Binding-site contacts:
Ligand atom C1 contacts residue SER157 of chain 3.C at 3.9 Å.
Ligand atom C1 contacts residue ASN154 of chain 3.C at 1.4 Å.
Ligand atom O5 contacts residue ASN154 of chain 3.C at 2.4 Å (h-bond).
Ligand atom C8 contacts residue ASN154 of chain 3.C at 4.2 Å.
Ligand atom C3 contacts residue ASN154 of chain 3.C at 3.8 Å.
Ligand atom N2 contacts residue ASN154 of chain 3.C at 2.9 Å (h-bond).
Ligand atom C7 contacts residue ASN154 of chain 3.C at 4.0 Å.
Ligand atom O5 contacts residue SER157 of chain 3.C at 3.8 Å.
Ligand atom C4 contacts residue ASN154 of chain 3.C at 4.2 Å.
Ligand atom C2 contacts residue ASN154 of chain 3.C at 2.4 Å.
Ligand atom C5 contacts residue ASN154 of chain 3.C at 3.7 Å.

Sequence of chain 3.C:
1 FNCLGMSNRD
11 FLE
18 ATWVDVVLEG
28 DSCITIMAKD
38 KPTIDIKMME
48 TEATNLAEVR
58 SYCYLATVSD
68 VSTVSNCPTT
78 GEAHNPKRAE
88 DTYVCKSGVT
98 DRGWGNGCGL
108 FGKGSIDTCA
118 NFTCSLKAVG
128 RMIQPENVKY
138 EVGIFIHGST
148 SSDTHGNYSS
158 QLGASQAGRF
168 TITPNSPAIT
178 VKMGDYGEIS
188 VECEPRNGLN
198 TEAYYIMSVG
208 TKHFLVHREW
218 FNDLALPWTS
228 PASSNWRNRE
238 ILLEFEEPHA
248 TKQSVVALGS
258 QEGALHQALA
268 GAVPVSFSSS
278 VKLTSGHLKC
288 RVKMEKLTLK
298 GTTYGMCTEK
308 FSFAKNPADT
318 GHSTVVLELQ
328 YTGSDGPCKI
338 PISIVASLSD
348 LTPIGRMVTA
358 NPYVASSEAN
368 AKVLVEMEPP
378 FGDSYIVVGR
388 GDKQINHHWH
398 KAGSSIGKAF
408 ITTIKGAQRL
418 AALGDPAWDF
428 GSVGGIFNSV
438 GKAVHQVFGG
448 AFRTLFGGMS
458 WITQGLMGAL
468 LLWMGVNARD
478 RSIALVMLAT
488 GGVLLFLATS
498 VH

This protein binds this small molecule.
Small molecule (SMILES): CC(=O)N[C@@H]1[C@@H](O)[C@H](O)[C@@H](CO)O[C@H]1O